A protein and the small-molecule ligand that binds it are described below.
Small molecule (SMILES): CC(=O)N[C@H]1[C@H](O[C@@H]2[C@H](O)[C@@H](O)CO[C@@H]2CO)O[C@H](CO)[C@H](O)[C@@H]1O[C@@H]1O[C@H](CO)[C@H](O)[C@H](O[C@]2(C(=O)O)C[C@H](O)[C@@H](NC(C)=O)[C@H]([C@H](O)[C@H](O)CO)O2)[C@H]1O

Sequence of chain 1.A:
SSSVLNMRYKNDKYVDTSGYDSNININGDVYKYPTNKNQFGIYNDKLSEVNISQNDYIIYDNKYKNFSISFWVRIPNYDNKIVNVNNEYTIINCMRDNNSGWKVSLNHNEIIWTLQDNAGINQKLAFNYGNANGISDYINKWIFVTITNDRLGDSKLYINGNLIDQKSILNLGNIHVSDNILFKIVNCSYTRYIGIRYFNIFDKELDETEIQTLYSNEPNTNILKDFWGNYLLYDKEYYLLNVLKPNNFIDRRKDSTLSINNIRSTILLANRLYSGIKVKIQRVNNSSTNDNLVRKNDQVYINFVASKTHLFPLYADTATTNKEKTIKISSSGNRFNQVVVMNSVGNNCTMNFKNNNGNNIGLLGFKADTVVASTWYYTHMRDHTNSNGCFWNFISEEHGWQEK

Binding-site contacts:
Ligand atom C6 contacts residue SER438 of chain 1.B at 3.7 Å.
Ligand atom C8 contacts residue LYS431 of chain 1.B at 3.4 Å.
Ligand atom C4 contacts residue PHE430 of chain 1.B at 3.6 Å (hydrophobic).
Ligand atom O4 contacts residue LYS431 of chain 1.B at 3.6 Å.
Ligand atom O1A contacts residue LEU308 of chain 1.B at 3.5 Å.
Ligand atom O6 contacts residue GLU388 of chain 1.B at 3.2 Å (salt-bridge).
Ligand atom C2 contacts residue LYS431 of chain 1.B at 3.9 Å.
Ligand atom C3 contacts residue PHE430 of chain 1.B at 3.8 Å (hydrophobic).
Ligand atom O5 contacts residue LYS431 of chain 1.B at 3.8 Å.
Ligand atom C1 contacts residue LYS431 of chain 1.B at 3.8 Å.
Ligand atom C4 contacts residue TRP440 of chain 1.B at 3.8 Å (hydrophobic).
Ligand atom C3 contacts residue LYS431 of chain 1.B at 3.8 Å.
Ligand atom C10 contacts residue GLU269 of chain 1.A at 4.0 Å.
Ligand atom O6 contacts residue TRP440 of chain 1.B at 3.2 Å.
Ligand atom C11 contacts residue GLU269 of chain 1.A at 3.4 Å.
Ligand atom C6 contacts residue ARG446 of chain 1.B at 4.0 Å.
Ligand atom C6 contacts residue GLU388 of chain 1.B at 4.0 Å.
Ligand atom C4 contacts residue LYS431 of chain 1.B at 4.0 Å.
Ligand atom C6 contacts residue TYR441 of chain 1.B at 4.0 Å (hydrophobic).
Ligand atom O6 contacts residue LYS387 of chain 1.B at 3.5 Å.
Ligand atom O4 contacts residue PHE430 of chain 1.B at 2.6 Å (h-bond).
Ligand atom N5 contacts residue GLU269 of chain 1.A at 3.7 Å.
Ligand atom C11 contacts residue LYS220 of chain 1.A at 3.3 Å.
Ligand atom O10 contacts residue ARG446 of chain 1.B at 3.4 Å (salt-bridge).
Ligand atom O4 contacts residue LYS431 of chain 1.B at 3.1 Å (salt-bridge).
Ligand atom C6 contacts residue GLU388 of chain 1.B at 3.5 Å.
Ligand atom C6 contacts residue LYS387 of chain 1.B at 3.9 Å.
Ligand atom C6 contacts residue PHE430 of chain 1.B at 3.8 Å (hydrophobic).
Ligand atom C4 contacts residue GLU388 of chain 1.B at 3.3 Å.
Ligand atom O6 contacts residue GLU388 of chain 1.B at 2.8 Å (salt-bridge).
Ligand atom O8 contacts residue GLU269 of chain 1.A at 3.7 Å.
Ligand atom O3 contacts residue LYS431 of chain 1.B at 2.9 Å (salt-bridge).
Ligand atom C5 contacts residue TRP440 of chain 1.B at 3.5 Å (hydrophobic).
Ligand atom O7 contacts residue ARG446 of chain 1.B at 3.6 Å (salt-bridge).
Ligand atom O5 contacts residue GLU388 of chain 1.B at 3.4 Å (salt-bridge).
Ligand atom O4 contacts residue GLU388 of chain 1.B at 2.6 Å (salt-bridge).
Ligand atom O6 contacts residue SER438 of chain 1.B at 2.7 Å (h-bond).
Ligand atom O1B contacts residue TRP440 of chain 1.B at 3.3 Å.
Ligand atom O1B contacts residue ARG446 of chain 1.B at 3.7 Å.
Ligand atom C5 contacts residue TRP440 of chain 1.B at 3.8 Å (hydrophobic).

Sequence of chain 1.B:
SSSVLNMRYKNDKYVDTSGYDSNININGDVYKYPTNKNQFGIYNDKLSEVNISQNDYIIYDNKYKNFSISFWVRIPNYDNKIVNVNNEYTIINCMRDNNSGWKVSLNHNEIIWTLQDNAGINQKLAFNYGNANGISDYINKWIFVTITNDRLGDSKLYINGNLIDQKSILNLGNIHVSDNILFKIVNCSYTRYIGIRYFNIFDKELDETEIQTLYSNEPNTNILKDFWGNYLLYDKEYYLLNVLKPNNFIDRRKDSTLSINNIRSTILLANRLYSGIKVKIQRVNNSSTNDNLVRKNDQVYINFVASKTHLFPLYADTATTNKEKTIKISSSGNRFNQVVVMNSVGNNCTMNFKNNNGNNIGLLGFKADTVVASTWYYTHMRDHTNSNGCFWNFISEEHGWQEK